Sequence of chain 1.B:
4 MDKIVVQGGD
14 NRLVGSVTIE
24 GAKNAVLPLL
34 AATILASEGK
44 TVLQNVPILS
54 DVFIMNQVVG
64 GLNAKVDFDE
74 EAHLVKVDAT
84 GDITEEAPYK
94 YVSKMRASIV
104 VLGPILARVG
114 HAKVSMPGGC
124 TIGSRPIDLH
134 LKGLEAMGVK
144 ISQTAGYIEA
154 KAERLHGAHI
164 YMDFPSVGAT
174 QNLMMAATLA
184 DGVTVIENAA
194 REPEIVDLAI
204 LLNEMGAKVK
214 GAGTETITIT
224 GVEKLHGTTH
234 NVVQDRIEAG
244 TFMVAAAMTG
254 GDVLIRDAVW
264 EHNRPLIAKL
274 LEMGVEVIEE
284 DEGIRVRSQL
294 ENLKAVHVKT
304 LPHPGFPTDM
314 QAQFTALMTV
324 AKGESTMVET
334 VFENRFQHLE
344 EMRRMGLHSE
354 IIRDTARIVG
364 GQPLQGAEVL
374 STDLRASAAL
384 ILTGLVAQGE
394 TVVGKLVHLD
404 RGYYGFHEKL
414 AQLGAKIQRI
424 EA

Binding-site contacts:
Ligand atom P contacts residue ARG99 of chain 1.B at 3.9 Å.
Ligand atom C2 contacts residue MG1 of chain 1.I at 4.0 Å.
Ligand atom O1P contacts residue MG1 of chain 1.I at 3.7 Å.
Ligand atom P contacts residue MG1 of chain 1.I at 3.3 Å.
Ligand atom O1 contacts residue MG1 of chain 1.I at 2.2 Å.
Ligand atom C1 contacts residue GLY122 of chain 1.B at 4.4 Å.
Ligand atom O1 contacts residue GLY122 of chain 1.B at 4.0 Å.
Ligand atom C3 contacts residue ARG404 of chain 1.B at 4.1 Å.
Ligand atom O2P contacts residue ARG404 of chain 1.B at 2.7 Å (salt-bridge).
Ligand atom P contacts residue MET98 of chain 1.B at 4.3 Å.
Ligand atom O2 contacts residue ARG99 of chain 1.B at 3.5 Å.
Ligand atom O2 contacts residue MG1 of chain 1.I at 4.0 Å.
Ligand atom C3 contacts residue CYS123 of chain 1.B at 2.8 Å (hydrophobic).
Ligand atom C2 contacts residue THR124 of chain 1.B at 4.3 Å.
Ligand atom O3P contacts residue LYS97 of chain 1.B at 3.9 Å.
Ligand atom O3P contacts residue MG1 of chain 1.I at 2.1 Å.
Ligand atom O2P contacts residue MG1 of chain 1.I at 4.5 Å.
Ligand atom O1P contacts residue ARG99 of chain 1.B at 2.8 Å (salt-bridge).
Ligand atom C3 contacts residue ARG128 of chain 1.B at 4.2 Å.
Ligand atom O1P contacts residue LYS97 of chain 1.B at 4.2 Å.
Ligand atom C1 contacts residue CYS123 of chain 1.B at 2.8 Å (hydrophobic).
Ligand atom P contacts residue CYS123 of chain 1.B at 4.2 Å.
Ligand atom C3 contacts residue MG1 of chain 1.I at 4.3 Å.
Ligand atom O2P contacts residue ARG128 of chain 1.B at 4.3 Å.
Ligand atom O1P contacts residue MET98 of chain 1.B at 3.5 Å.
Ligand atom C2 contacts residue ARG128 of chain 1.B at 4.0 Å.
Ligand atom C2 contacts residue CYS123 of chain 1.B at 1.9 Å (hydrophobic).
Ligand atom P contacts residue ARG404 of chain 1.B at 3.7 Å.
Ligand atom O2' contacts residue THR124 of chain 1.B at 2.9 Å (h-bond).
Ligand atom O2 contacts residue CYS123 of chain 1.B at 2.6 Å (h-bond).
Ligand atom C1 contacts residue THR124 of chain 1.B at 3.8 Å.
Ligand atom P contacts residue LYS97 of chain 1.B at 4.5 Å.
Ligand atom C1 contacts residue MG1 of chain 1.I at 3.2 Å.
Ligand atom O2P contacts residue MET98 of chain 1.B at 4.2 Å.
Ligand atom O2P contacts residue ARG99 of chain 1.B at 4.0 Å.
Ligand atom O2' contacts residue CYS123 of chain 1.B at 3.0 Å (h-bond).
Ligand atom O3P contacts residue ARG404 of chain 1.B at 2.8 Å (salt-bridge).
Ligand atom O2' contacts residue MG1 of chain 1.I at 3.9 Å.
Ligand atom O2 contacts residue ARG128 of chain 1.B at 3.7 Å.
Ligand atom O1 contacts residue CYS123 of chain 1.B at 3.8 Å.

A small-molecule ligand and the protein it binds are described below.
Small molecule (SMILES): C[C@@H](OP(=O)(O)O)C(=O)O